Sequence of chain 1.C:
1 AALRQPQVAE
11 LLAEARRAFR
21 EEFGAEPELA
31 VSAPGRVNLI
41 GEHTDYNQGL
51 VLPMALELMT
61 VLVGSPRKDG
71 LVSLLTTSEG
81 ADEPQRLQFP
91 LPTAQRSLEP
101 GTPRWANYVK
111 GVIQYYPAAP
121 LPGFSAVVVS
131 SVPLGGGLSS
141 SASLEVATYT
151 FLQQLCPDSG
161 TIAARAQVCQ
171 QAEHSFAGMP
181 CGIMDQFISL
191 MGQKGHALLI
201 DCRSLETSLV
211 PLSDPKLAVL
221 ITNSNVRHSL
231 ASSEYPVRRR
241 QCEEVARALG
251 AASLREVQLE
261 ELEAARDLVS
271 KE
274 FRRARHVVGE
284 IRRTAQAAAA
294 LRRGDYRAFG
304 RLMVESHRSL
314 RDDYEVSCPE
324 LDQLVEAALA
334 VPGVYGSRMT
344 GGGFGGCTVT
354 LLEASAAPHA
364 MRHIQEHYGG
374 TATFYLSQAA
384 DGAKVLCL

Binding-site contacts:
Ligand atom C11 contacts residue ASP82 of chain 1.C at 3.5 Å.
Ligand atom N17 contacts residue SER141 of chain 1.C at 3.5 Å (h-bond).
Ligand atom C10 contacts residue GLY80 of chain 1.C at 3.8 Å.
Ligand atom C26 contacts residue THR60 of chain 1.C at 3.8 Å.
Ligand atom C15 contacts residue SER140 of chain 1.C at 3.2 Å.
Ligand atom C20 contacts residue LEU144 of chain 1.C at 3.9 Å (hydrophobic).
Ligand atom C11 contacts residue GLY80 of chain 1.C at 4.0 Å.
Ligand atom C26 contacts residue SER130 of chain 1.C at 3.6 Å.
Ligand atom C06 contacts residue TYR108 of chain 1.C at 3.7 Å (hydrophobic).
Ligand atom C06 contacts residue GLY135 of chain 1.C at 3.9 Å.
Ligand atom C24 contacts residue SER78 of chain 1.C at 3.8 Å.
Ligand atom N19 contacts residue SER141 of chain 1.C at 3.7 Å.
Ligand atom N19 contacts residue SER140 of chain 1.C at 3.3 Å.
Ligand atom N17 contacts residue TYR108 of chain 1.C at 3.9 Å.
Ligand atom N14 contacts residue TYR108 of chain 1.C at 3.9 Å.
Ligand atom C04 contacts residue ARG227 of chain 1.C at 3.4 Å.
Ligand atom C21 contacts residue LEU134 of chain 1.C at 3.7 Å (hydrophobic).
Ligand atom C24 contacts residue THR76 of chain 1.C at 3.5 Å.
Ligand atom O01 contacts residue ARG104 of chain 1.C at 2.6 Å (salt-bridge).
Ligand atom N16 contacts residue SER140 of chain 1.C at 3.5 Å (h-bond).
Ligand atom C24 contacts residue VAL128 of chain 1.C at 3.8 Å (hydrophobic).
Ligand atom C10 contacts residue LEU134 of chain 1.C at 3.9 Å (hydrophobic).
Ligand atom C12 contacts residue ASP82 of chain 1.C at 3.5 Å.
Ligand atom C25 contacts residue SER130 of chain 1.C at 3.7 Å.
Ligand atom C25 contacts residue VAL128 of chain 1.C at 3.5 Å (hydrophobic).
Ligand atom C20 contacts residue LEU134 of chain 1.C at 3.5 Å (hydrophobic).
Ligand atom C26 contacts residue LEU134 of chain 1.C at 4.0 Å (hydrophobic).
Ligand atom C07 contacts residue TYR108 of chain 1.C at 3.5 Å (hydrophobic).
Ligand atom C05 contacts residue TYR108 of chain 1.C at 3.8 Å (hydrophobic).
Ligand atom C15 contacts residue GLY135 of chain 1.C at 3.8 Å.
Ligand atom O22 contacts residue LEU134 of chain 1.C at 3.9 Å.
Ligand atom C23 contacts residue TRP105 of chain 1.C at 3.6 Å (hydrophobic).
Ligand atom N19 contacts residue LEU134 of chain 1.C at 3.7 Å.
Ligand atom C12 contacts residue TRP105 of chain 1.C at 3.7 Å (hydrophobic).
Ligand atom N16 contacts residue TYR108 of chain 1.C at 3.3 Å (h-bond).
Ligand atom C18 contacts residue LEU134 of chain 1.C at 3.9 Å (hydrophobic).
Ligand atom C18 contacts residue SER140 of chain 1.C at 3.5 Å.
Ligand atom N17 contacts residue SER140 of chain 1.C at 2.8 Å (h-bond).
Ligand atom C13 contacts residue HGE1 of chain 1.J at 4.0 Å.
Ligand atom C02 contacts residue ARG104 of chain 1.C at 3.9 Å.

The small molecule below binds the protein below.
Small molecule (SMILES): O=C1CCCC2=C1C1(CCCCC1)N=C(Nc1nc3ccccc3o1)N2